Sequence of chain 1.A:
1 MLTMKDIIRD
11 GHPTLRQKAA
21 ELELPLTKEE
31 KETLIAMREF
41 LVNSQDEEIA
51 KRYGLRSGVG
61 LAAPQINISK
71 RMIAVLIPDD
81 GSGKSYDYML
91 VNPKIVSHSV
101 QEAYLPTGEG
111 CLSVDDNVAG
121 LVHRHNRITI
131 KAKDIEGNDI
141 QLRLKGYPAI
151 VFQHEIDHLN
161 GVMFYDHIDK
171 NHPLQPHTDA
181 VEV

The small molecule below binds the protein below.
Small molecule (SMILES): O=C(O)C[C@@H](Cc1ccccc1)C(=O)SCC(=O)c1ccccc1

Binding-site contacts:
Ligand atom C5 contacts residue GLU109 of chain 1.A at 3.9 Å.
Ligand atom C1 contacts residue HIS154 of chain 1.A at 3.7 Å.
Ligand atom O1 contacts residue GLY60 of chain 1.A at 3.9 Å.
Ligand atom C15 contacts residue SER57 of chain 1.A at 3.2 Å.
Ligand atom C24 contacts residue GLY60 of chain 1.A at 3.0 Å.
Ligand atom O3 contacts residue VAL59 of chain 1.A at 2.5 Å (h-bond).
Ligand atom O4 contacts residue TYR147 of chain 1.A at 3.8 Å.
Ligand atom C24 contacts residue GLU155 of chain 1.A at 3.4 Å.
Ligand atom C11 contacts residue GLY58 of chain 1.A at 3.9 Å.
Ligand atom O2 contacts residue CYS111 of chain 1.A at 3.1 Å.
Ligand atom C8 contacts residue GLY60 of chain 1.A at 3.6 Å.
Ligand atom O3 contacts residue GLY58 of chain 1.A at 3.4 Å.
Ligand atom O2 contacts residue LEU112 of chain 1.A at 2.5 Å (h-bond).
Ligand atom C1 contacts residue GLU155 of chain 1.A at 3.4 Å.
Ligand atom C8 contacts residue GLN65 of chain 1.A at 3.9 Å.
Ligand atom C14 contacts residue SER57 of chain 1.A at 3.4 Å.
Ligand atom C11 contacts residue SER57 of chain 1.A at 2.9 Å.
Ligand atom O3 contacts residue GLY60 of chain 1.A at 3.5 Å (h-bond).
Ligand atom C2 contacts residue HIS154 of chain 1.A at 3.9 Å.
Ligand atom C6 contacts residue GLY110 of chain 1.A at 3.5 Å.
Ligand atom S1 contacts residue SER57 of chain 1.A at 3.7 Å.
Ligand atom O2 contacts residue NI1 of chain 1.B at 3.1 Å (h-bond).
Ligand atom C1 contacts residue GLY110 of chain 1.A at 3.9 Å.
Ligand atom C7 contacts residue GLY110 of chain 1.A at 3.1 Å.
Ligand atom O1 contacts residue GLU155 of chain 1.A at 2.8 Å (salt-bridge).
Ligand atom C9 contacts residue GLY110 of chain 1.A at 4.0 Å.
Ligand atom C5 contacts residue LEU105 of chain 1.A at 3.5 Å (hydrophobic).
Ligand atom O1 contacts residue HIS154 of chain 1.A at 3.2 Å (h-bond).
Ligand atom O1 contacts residue NI1 of chain 1.B at 2.6 Å (h-bond).
Ligand atom C8 contacts residue GLU155 of chain 1.A at 3.5 Å.
Ligand atom O1 contacts residue GLN65 of chain 1.A at 3.1 Å (h-bond).
Ligand atom O2 contacts residue GLN65 of chain 1.A at 3.6 Å (h-bond).
Ligand atom C8 contacts residue HIS154 of chain 1.A at 3.8 Å.
Ligand atom C2 contacts residue GLY110 of chain 1.A at 3.6 Å.
Ligand atom C14 contacts residue VAL59 of chain 1.A at 3.9 Å (hydrophobic).
Ligand atom C10 contacts residue VAL59 of chain 1.A at 3.7 Å (hydrophobic).
Ligand atom C3 contacts residue HIS154 of chain 1.A at 3.7 Å.
Ligand atom C8 contacts residue NI1 of chain 1.B at 3.2 Å.
Ligand atom O1 contacts residue HIS158 of chain 1.A at 3.6 Å (h-bond).
Ligand atom C8 contacts residue LEU112 of chain 1.A at 3.8 Å (hydrophobic).